Binding-site contacts:
Ligand atom O2A contacts residue ARG61 of chain 1.E at 3.0 Å (salt-bridge).
Ligand atom O4' contacts residue ARG61 of chain 1.E at 3.2 Å (salt-bridge).
Ligand atom O3G contacts residue LYS209 of chain 1.E at 3.4 Å.
Ligand atom O3A contacts residue ASP208 of chain 1.E at 3.5 Å (salt-bridge).
Ligand atom N1 contacts residue TYR271 of chain 1.E at 2.9 Å (h-bond).
Ligand atom C3' contacts residue GLN46 of chain 1.E at 3.7 Å.
Ligand atom O2G contacts residue LYS209 of chain 1.E at 3.3 Å (salt-bridge).
Ligand atom O1A contacts residue HIS107 of chain 1.E at 3.2 Å.
Ligand atom O6 contacts residue TYR271 of chain 1.E at 3.8 Å.
Ligand atom C6 contacts residue TYR271 of chain 1.E at 3.6 Å (hydrophobic).
Ligand atom O2G contacts residue MG1 of chain 1.EA at 2.9 Å.
Ligand atom PG contacts residue TYR212 of chain 1.E at 3.9 Å.
Ligand atom C3' contacts residue TYR212 of chain 1.E at 3.6 Å (hydrophobic).
Ligand atom C2 contacts residue TYR271 of chain 1.E at 3.5 Å (hydrophobic).
Ligand atom C6 contacts residue HIS112 of chain 1.E at 3.8 Å.
Ligand atom O6 contacts residue GLN272 of chain 1.E at 2.8 Å (h-bond).
Ligand atom O2B contacts residue ASP208 of chain 1.E at 3.8 Å.
Ligand atom C5 contacts residue HIS112 of chain 1.E at 3.6 Å.
Ligand atom O3' contacts residue TYR212 of chain 1.E at 3.8 Å.
Ligand atom C5' contacts residue TYR212 of chain 1.E at 3.4 Å (hydrophobic).
Ligand atom C3' contacts residue ASP216 of chain 1.E at 3.7 Å.
Ligand atom C4 contacts residue HIS112 of chain 1.E at 3.8 Å.
Ligand atom O1A contacts residue ARG61 of chain 1.E at 3.9 Å.
Ligand atom C4' contacts residue GLN46 of chain 1.E at 3.5 Å.
Ligand atom O3A contacts residue ARG103 of chain 1.E at 3.5 Å (salt-bridge).
Ligand atom O2B contacts residue ARG103 of chain 1.E at 3.0 Å (salt-bridge).
Ligand atom O1B contacts residue HIS130 of chain 1.E at 3.8 Å.
Ligand atom N2 contacts residue TYR271 of chain 1.E at 3.7 Å.
Ligand atom O2B contacts residue MG1 of chain 1.EA at 3.1 Å.
Ligand atom O3' contacts residue LEU47 of chain 1.E at 3.3 Å.
Ligand atom O3' contacts residue ASP216 of chain 1.E at 2.7 Å (salt-bridge).
Ligand atom O3G contacts residue TYR212 of chain 1.E at 2.5 Å (h-bond).
Ligand atom N2 contacts residue LEU47 of chain 1.E at 2.7 Å (h-bond).
Ligand atom C6 contacts residue GLN272 of chain 1.E at 3.5 Å.
Ligand atom O1G contacts residue ARG263 of chain 1.E at 3.1 Å (salt-bridge).
Ligand atom C2' contacts residue TYR271 of chain 1.E at 3.5 Å (hydrophobic).
Ligand atom O3' contacts residue TYR271 of chain 1.E at 3.8 Å.
Ligand atom O3G contacts residue ARG263 of chain 1.E at 2.9 Å (salt-bridge).
Ligand atom O3' contacts residue GLN46 of chain 1.E at 2.7 Å (h-bond).
Ligand atom C4' contacts residue ARG61 of chain 1.E at 3.9 Å.

A protein and the small-molecule ligand that binds it are described below.
Small molecule (SMILES): Nc1nc2c(ncn2[C@H]2C[C@H](O)[C@@H](CO[P](=O)(O)O[P](=O)(O)OP(=O)(O)O)O2)c(=O)[nH]1

Sequence of chain 1.E:
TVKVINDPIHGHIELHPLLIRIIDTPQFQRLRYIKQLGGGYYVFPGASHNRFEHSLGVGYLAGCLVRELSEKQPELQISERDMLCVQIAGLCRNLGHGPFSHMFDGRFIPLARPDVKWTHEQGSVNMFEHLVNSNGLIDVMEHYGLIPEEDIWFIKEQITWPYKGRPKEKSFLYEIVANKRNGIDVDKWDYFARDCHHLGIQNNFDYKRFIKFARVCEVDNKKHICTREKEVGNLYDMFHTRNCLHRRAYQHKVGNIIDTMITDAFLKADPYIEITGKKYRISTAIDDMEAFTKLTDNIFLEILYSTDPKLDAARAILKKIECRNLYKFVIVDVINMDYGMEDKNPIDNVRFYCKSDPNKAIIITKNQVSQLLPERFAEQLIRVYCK